Sequence of chain 1.A:
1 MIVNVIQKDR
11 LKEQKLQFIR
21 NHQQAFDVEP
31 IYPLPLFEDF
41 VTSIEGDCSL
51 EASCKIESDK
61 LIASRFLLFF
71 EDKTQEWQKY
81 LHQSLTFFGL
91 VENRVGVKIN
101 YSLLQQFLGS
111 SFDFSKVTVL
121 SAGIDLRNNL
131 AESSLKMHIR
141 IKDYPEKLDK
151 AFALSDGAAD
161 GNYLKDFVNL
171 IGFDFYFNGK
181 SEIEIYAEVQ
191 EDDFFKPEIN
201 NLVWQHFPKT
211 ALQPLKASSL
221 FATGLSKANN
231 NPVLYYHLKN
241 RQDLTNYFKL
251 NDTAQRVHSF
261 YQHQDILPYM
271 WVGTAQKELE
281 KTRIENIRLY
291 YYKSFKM

Binding-site contacts:
Ligand atom PB contacts residue MG1 of chain 1.B at 3.3 Å.
Ligand atom O1A contacts residue GLU184 of chain 1.A at 2.9 Å (salt-bridge).
Ligand atom C9 contacts residue TRP271 of chain 1.A at 3.7 Å (hydrophobic).
Ligand atom PB contacts residue ARG65 of chain 1.A at 3.8 Å.
Ligand atom O1B contacts residue ARG65 of chain 1.A at 2.9 Å (salt-bridge).
Ligand atom C8 contacts residue TRP271 of chain 1.A at 3.8 Å (hydrophobic).
Ligand atom O2A contacts residue TYR186 of chain 1.A at 3.5 Å (h-bond).
Ligand atom C5 contacts residue TRP271 of chain 1.A at 3.6 Å (hydrophobic).
Ligand atom O3B contacts residue ARG288 of chain 1.A at 2.8 Å (salt-bridge).
Ligand atom O1A contacts residue TYR186 of chain 1.A at 2.6 Å (h-bond).
Ligand atom PA contacts residue HIS138 of chain 1.A at 3.7 Å.
Ligand atom C7 contacts residue TRP271 of chain 1.A at 3.5 Å (hydrophobic).
Ligand atom O3B contacts residue MG1 of chain 1.B at 2.0 Å.
Ligand atom C7 contacts residue LEU170 of chain 1.A at 3.8 Å (hydrophobic).
Ligand atom PA contacts residue LYS136 of chain 1.A at 3.7 Å.
Ligand atom C10 contacts residue TYR186 of chain 1.A at 3.7 Å (hydrophobic).
Ligand atom PA contacts residue TYR186 of chain 1.A at 3.3 Å.
Ligand atom PB contacts residue ARG288 of chain 1.A at 3.5 Å.
Ligand atom O2B contacts residue ARG65 of chain 1.A at 3.2 Å (salt-bridge).
Ligand atom O3A contacts residue MG1 of chain 1.B at 3.6 Å.
Ligand atom O2A contacts residue LYS136 of chain 1.A at 2.7 Å (salt-bridge).
Ligand atom PA contacts residue MG1 of chain 1.B at 3.2 Å.
Ligand atom C9 contacts residue LEU220 of chain 1.A at 3.6 Å (hydrophobic).
Ligand atom O3A contacts residue TYR290 of chain 1.A at 3.6 Å.
Ligand atom O1A contacts residue MG1 of chain 1.B at 2.0 Å.
Ligand atom C1 contacts residue TYR235 of chain 1.A at 3.4 Å (hydrophobic).
Ligand atom C6 contacts residue LEU170 of chain 1.A at 3.7 Å (hydrophobic).
Ligand atom C9 contacts residue ARG140 of chain 1.A at 3.6 Å.
Ligand atom O1 contacts residue TYR186 of chain 1.A at 3.6 Å (h-bond).
Ligand atom O1A contacts residue TYR235 of chain 1.A at 3.4 Å (h-bond).
Ligand atom O1B contacts residue TYR290 of chain 1.A at 2.7 Å (h-bond).
Ligand atom O3A contacts residue LYS136 of chain 1.A at 3.7 Å.
Ligand atom O2A contacts residue HIS138 of chain 1.A at 2.7 Å.
Ligand atom C4 contacts residue TRP271 of chain 1.A at 3.6 Å (hydrophobic).
Ligand atom O2B contacts residue LYS136 of chain 1.A at 3.0 Å (salt-bridge).
Ligand atom O1 contacts residue HIS138 of chain 1.A at 3.5 Å.
Ligand atom C9 contacts residue GLU188 of chain 1.A at 3.5 Å.
Ligand atom C4 contacts residue TYR290 of chain 1.A at 3.7 Å (hydrophobic).
Ligand atom C10 contacts residue ALA222 of chain 1.A at 3.7 Å (hydrophobic).
Ligand atom O1B contacts residue ARG288 of chain 1.A at 2.8 Å (salt-bridge).

A small-molecule ligand and the protein it binds are described below.
Small molecule (SMILES): CC(C)=CCC/C(C)=C/CO[P](=O)(O)OP(=O)(O)O